Binding-site contacts:
Ligand atom C5 contacts residue ASN12 of chain 42.F at 4.1 Å.
Ligand atom O5 contacts residue ASN12 of chain 42.F at 2.7 Å (h-bond).
Ligand atom C2 contacts residue ASN12 of chain 42.F at 3.2 Å.
Ligand atom C7 contacts residue ASN12 of chain 42.F at 3.9 Å.
Ligand atom N2 contacts residue ASN12 of chain 42.F at 3.8 Å.
Ligand atom O7 contacts residue ASN12 of chain 42.F at 3.7 Å.
Ligand atom C1 contacts residue ASN12 of chain 42.F at 2.1 Å.

This protein binds this small molecule.
Small molecule (SMILES): CC(=O)N[C@H]1[C@H](O[C@H]2[C@H](O)[C@@H](NC(C)=O)CO[C@@H]2CO)O[C@H](CO)[C@@H](O)[C@@H]1O

Sequence of chain 42.F:
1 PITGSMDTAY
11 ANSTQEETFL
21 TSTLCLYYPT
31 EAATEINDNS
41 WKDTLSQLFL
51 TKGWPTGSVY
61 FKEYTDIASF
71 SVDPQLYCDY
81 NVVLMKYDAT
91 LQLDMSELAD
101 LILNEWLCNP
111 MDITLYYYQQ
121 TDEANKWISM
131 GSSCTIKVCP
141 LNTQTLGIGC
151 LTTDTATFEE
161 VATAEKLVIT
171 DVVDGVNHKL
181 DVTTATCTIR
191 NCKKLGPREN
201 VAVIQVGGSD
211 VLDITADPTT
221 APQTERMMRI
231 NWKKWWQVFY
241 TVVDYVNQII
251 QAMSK